This small molecule binds to this protein.
Small molecule (SMILES): N#Cc1cnc[nH]1

Sequence of chain 1.A:
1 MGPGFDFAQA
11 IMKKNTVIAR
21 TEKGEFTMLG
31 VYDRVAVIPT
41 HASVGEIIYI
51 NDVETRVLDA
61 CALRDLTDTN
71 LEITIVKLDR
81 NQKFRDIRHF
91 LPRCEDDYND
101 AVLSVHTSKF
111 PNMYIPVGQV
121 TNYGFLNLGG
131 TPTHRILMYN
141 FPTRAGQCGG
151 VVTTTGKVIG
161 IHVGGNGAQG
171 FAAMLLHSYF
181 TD

Binding-site contacts:
Ligand atom C contacts residue PHE110 of chain 1.A at 4.4 Å (hydrophobic).
Ligand atom N contacts residue ARG144 of chain 1.A at 3.7 Å.
Ligand atom N contacts residue GLN147 of chain 1.A at 3.1 Å (h-bond).
Ligand atom C1 contacts residue PHE110 of chain 1.A at 4.5 Å (hydrophobic).
Ligand atom N1 contacts residue PHE110 of chain 1.A at 3.6 Å.
Ligand atom C3 contacts residue ARG144 of chain 1.A at 3.3 Å.
Ligand atom N contacts residue MET113 of chain 1.A at 3.4 Å.
Ligand atom C2 contacts residue PHE110 of chain 1.A at 4.5 Å (hydrophobic).
Ligand atom N2 contacts residue ARG144 of chain 1.A at 3.7 Å.
Ligand atom C1 contacts residue ARG144 of chain 1.A at 2.9 Å.
Ligand atom C contacts residue MET113 of chain 1.A at 3.7 Å (hydrophobic).
Ligand atom C contacts residue GLN147 of chain 1.A at 4.2 Å.
Ligand atom C contacts residue ARG144 of chain 1.A at 3.3 Å.
Ligand atom C2 contacts residue ARG144 of chain 1.A at 3.5 Å.
Ligand atom N1 contacts residue ARG144 of chain 1.A at 3.1 Å (salt-bridge).